Sequence of chain 4.A:
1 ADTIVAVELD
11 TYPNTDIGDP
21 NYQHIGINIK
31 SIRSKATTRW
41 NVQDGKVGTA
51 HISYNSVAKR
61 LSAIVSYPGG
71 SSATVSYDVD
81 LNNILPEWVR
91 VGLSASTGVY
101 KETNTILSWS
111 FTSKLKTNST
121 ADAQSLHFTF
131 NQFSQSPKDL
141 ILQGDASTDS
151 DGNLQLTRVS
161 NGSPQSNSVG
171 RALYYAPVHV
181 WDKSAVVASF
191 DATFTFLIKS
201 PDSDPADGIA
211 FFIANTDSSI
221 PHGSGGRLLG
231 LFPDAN

A protein and the small-molecule ligand that binds it are described below.
Small molecule (SMILES): OC[C@H]1O[C@H](Oc2c[nH]c3ccc(Br)c(Cl)c23)[C@@H](O)[C@@H](O)[C@@H]1O

Binding-site contacts:
Ligand atom C6 contacts residue ASP207 of chain 4.A at 3.6 Å.
Ligand atom O5 contacts residue VAL99 of chain 4.A at 3.1 Å (h-bond).
Ligand atom O3 contacts residue GLY226 of chain 4.A at 3.6 Å.
Ligand atom O3 contacts residue ARG227 of chain 4.A at 2.9 Å (salt-bridge).
Ligand atom C4 contacts residue ARG227 of chain 4.A at 3.7 Å.
Ligand atom C6 contacts residue TYR12 of chain 4.A at 3.8 Å (hydrophobic).
Ligand atom C4 contacts residue GLY226 of chain 4.A at 4.1 Å.
Ligand atom C8 contacts residue VAL99 of chain 4.A at 3.9 Å (hydrophobic).
Ligand atom O4 contacts residue GLY226 of chain 4.A at 4.1 Å.
Ligand atom O2 contacts residue GLY98 of chain 4.A at 3.7 Å.
Ligand atom C11 contacts residue TYR12 of chain 4.A at 3.4 Å (hydrophobic).
Ligand atom C6 contacts residue VAL99 of chain 4.A at 3.9 Å (hydrophobic).
Ligand atom C6 contacts residue ALA206 of chain 4.A at 3.5 Å (hydrophobic).
Ligand atom C4 contacts residue ASP207 of chain 4.A at 3.4 Å.
Ligand atom O6 contacts residue VAL99 of chain 4.A at 3.0 Å (h-bond).
Ligand atom N1 contacts residue TYR12 of chain 4.A at 4.0 Å.
Ligand atom C11 contacts residue VAL99 of chain 4.A at 4.2 Å (hydrophobic).
Ligand atom O5 contacts residue GLY98 of chain 4.A at 4.1 Å.
Ligand atom C4 contacts residue ASN14 of chain 4.A at 4.1 Å.
Ligand atom C10 contacts residue VAL99 of chain 4.A at 3.9 Å (hydrophobic).
Ligand atom O6 contacts residue ASP207 of chain 4.A at 3.0 Å (salt-bridge).
Ligand atom O4 contacts residue TYR12 of chain 4.A at 3.8 Å.
Ligand atom C3 contacts residue ARG227 of chain 4.A at 3.9 Å.
Ligand atom C5 contacts residue ASP207 of chain 4.A at 4.0 Å.
Ligand atom O4 contacts residue ASN14 of chain 4.A at 3.0 Å (h-bond).
Ligand atom O2 contacts residue VAL99 of chain 4.A at 4.0 Å.
Ligand atom O2 contacts residue GLY226 of chain 4.A at 4.2 Å.
Ligand atom C5 contacts residue TYR12 of chain 4.A at 3.9 Å (hydrophobic).
Ligand atom C5 contacts residue VAL99 of chain 4.A at 4.0 Å (hydrophobic).
Ligand atom O5 contacts residue TYR100 of chain 4.A at 4.2 Å.
Ligand atom C7 contacts residue VAL99 of chain 4.A at 4.0 Å (hydrophobic).
Ligand atom C6 contacts residue TYR100 of chain 4.A at 3.7 Å (hydrophobic).
Ligand atom C9 contacts residue VAL99 of chain 4.A at 4.2 Å (hydrophobic).
Ligand atom O6 contacts residue TYR100 of chain 4.A at 3.0 Å (h-bond).
Ligand atom O4 contacts residue ASP207 of chain 4.A at 2.6 Å (salt-bridge).
Ligand atom O4 contacts residue ARG227 of chain 4.A at 3.2 Å (salt-bridge).
Ligand atom O6 contacts residue GLY98 of chain 4.A at 3.2 Å.
Ligand atom C3 contacts residue ASN14 of chain 4.A at 4.3 Å.
Ligand atom C1 contacts residue VAL99 of chain 4.A at 3.6 Å (hydrophobic).
Ligand atom O6 contacts residue ALA206 of chain 4.A at 3.3 Å.